Sequence of chain 2.B:
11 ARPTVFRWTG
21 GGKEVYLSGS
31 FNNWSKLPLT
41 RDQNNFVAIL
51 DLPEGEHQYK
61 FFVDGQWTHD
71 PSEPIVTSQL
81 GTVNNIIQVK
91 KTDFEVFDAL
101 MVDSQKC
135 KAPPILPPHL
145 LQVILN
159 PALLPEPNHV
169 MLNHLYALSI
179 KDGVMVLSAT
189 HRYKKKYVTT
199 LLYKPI

Sequence of chain 2.A:
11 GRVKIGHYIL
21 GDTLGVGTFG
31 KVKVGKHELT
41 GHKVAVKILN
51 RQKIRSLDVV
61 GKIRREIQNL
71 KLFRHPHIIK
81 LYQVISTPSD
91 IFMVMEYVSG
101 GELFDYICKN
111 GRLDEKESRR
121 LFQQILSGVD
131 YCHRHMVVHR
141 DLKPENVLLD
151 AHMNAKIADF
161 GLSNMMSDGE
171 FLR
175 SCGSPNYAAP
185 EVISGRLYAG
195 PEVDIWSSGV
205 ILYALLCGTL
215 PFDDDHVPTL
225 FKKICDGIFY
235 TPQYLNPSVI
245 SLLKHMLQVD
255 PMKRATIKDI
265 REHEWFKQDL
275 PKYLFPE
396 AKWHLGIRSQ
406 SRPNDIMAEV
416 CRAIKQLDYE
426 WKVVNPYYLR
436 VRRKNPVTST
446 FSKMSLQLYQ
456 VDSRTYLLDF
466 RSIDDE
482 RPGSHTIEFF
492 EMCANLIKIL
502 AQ

Sequence of chain 1.A:
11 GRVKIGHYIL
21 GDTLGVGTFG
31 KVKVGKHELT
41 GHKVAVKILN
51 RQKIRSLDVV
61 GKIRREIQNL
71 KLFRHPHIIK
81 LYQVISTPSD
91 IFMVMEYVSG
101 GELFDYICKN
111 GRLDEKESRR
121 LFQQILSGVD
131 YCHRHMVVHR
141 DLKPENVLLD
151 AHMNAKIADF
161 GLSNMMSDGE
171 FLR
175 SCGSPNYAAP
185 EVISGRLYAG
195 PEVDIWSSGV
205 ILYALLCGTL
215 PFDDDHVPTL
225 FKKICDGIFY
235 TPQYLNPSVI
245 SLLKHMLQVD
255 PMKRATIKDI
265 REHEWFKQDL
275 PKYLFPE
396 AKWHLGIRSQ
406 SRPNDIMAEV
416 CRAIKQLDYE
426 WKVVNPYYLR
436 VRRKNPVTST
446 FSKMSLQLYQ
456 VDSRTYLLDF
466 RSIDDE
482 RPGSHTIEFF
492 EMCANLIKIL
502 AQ

Binding-site contacts:
Ligand atom C20 contacts residue LYS53 of chain 2.A at 3.7 Å.
Ligand atom O30 contacts residue LEU20 of chain 2.A at 3.7 Å.
Ligand atom C18 contacts residue ASN50 of chain 2.A at 3.6 Å.
Ligand atom C23 contacts residue ILE48 of chain 2.A at 3.2 Å (hydrophobic).
Ligand atom O25 contacts residue PHE29 of chain 2.A at 3.2 Å (h-bond).
Ligand atom C29 contacts residue LYS33 of chain 2.A at 3.2 Å.
Ligand atom O19 contacts residue ASN50 of chain 2.A at 3.1 Å.
Ligand atom O30 contacts residue LYS33 of chain 2.A at 3.1 Å (salt-bridge).
Ligand atom C2 contacts residue LYS33 of chain 2.A at 3.5 Å.
Ligand atom C4 contacts residue ASP42 of chain 2.B at 3.3 Å.
Ligand atom O19 contacts residue LYS53 of chain 2.A at 3.3 Å.
Ligand atom O25 contacts residue ASN50 of chain 2.A at 3.2 Å (h-bond).
Ligand atom C6 contacts residue VAL47 of chain 2.B at 3.7 Å (hydrophobic).
Ligand atom C14 contacts residue ARG17 of chain 2.B at 3.1 Å.
Ligand atom N13 contacts residue ARG17 of chain 2.B at 3.0 Å (salt-bridge).
Ligand atom C11 contacts residue ILE48 of chain 2.A at 3.7 Å (hydrophobic).
Ligand atom C9 contacts residue ARG17 of chain 2.B at 3.6 Å.
Ligand atom C23 contacts residue ASN50 of chain 2.A at 3.7 Å.
Ligand atom C3 contacts residue VAL47 of chain 2.B at 3.6 Å (hydrophobic).
Ligand atom O25 contacts residue LYS53 of chain 2.A at 3.7 Å.
Ligand atom N13 contacts residue ASP90 of chain 2.A at 2.9 Å (salt-bridge).
Ligand atom N15 contacts residue ARG17 of chain 2.B at 3.7 Å.
Ligand atom O22 contacts residue LYS31 of chain 2.A at 3.4 Å.
Ligand atom C18 contacts residue ASP219 of chain 1.A at 3.5 Å.
Ligand atom C27 contacts residue VAL13 of chain 2.A at 3.6 Å (hydrophobic).
Ligand atom N15 contacts residue LYS31 of chain 2.A at 3.7 Å.
Ligand atom C4 contacts residue VAL47 of chain 2.B at 3.4 Å (hydrophobic).
Ligand atom C28 contacts residue THR40 of chain 2.B at 3.6 Å.
Ligand atom C5 contacts residue VAL47 of chain 2.B at 3.5 Å (hydrophobic).
Ligand atom C11 contacts residue ASP90 of chain 2.A at 3.5 Å.
Ligand atom C3 contacts residue LYS33 of chain 2.A at 3.7 Å.
Ligand atom O30 contacts residue GLY21 of chain 2.A at 2.6 Å (h-bond).
Ligand atom C17 contacts residue ARG17 of chain 2.B at 3.7 Å.
Ligand atom C10 contacts residue ARG17 of chain 2.B at 3.6 Å.
Ligand atom O16 contacts residue ARG17 of chain 2.B at 3.5 Å (salt-bridge).
Ligand atom CL contacts residue ILE49 of chain 2.B at 3.7 Å.
Ligand atom C8 contacts residue LYS31 of chain 2.A at 3.3 Å.
Ligand atom O16 contacts residue ASN50 of chain 2.A at 3.6 Å.
Ligand atom C10 contacts residue ILE48 of chain 2.A at 3.7 Å (hydrophobic).
Ligand atom C1 contacts residue LYS33 of chain 2.A at 3.6 Å.

The small molecule below binds the protein below.
Small molecule (SMILES): OCC1(c2ccc(-c3cc4nc(O[C@@H]5CO[C@H]6[C@@H]5OC[C@H]6O)[nH]c4cc3Cl)cc2)CC1